Binding-site contacts:
Ligand atom P1 contacts residue GLY104 of chain 1.B at 3.6 Å.
Ligand atom O4 contacts residue LYS30 of chain 1.B at 3.0 Å (salt-bridge).
Ligand atom C3 contacts residue S3P1 of chain 1.F at 3.2 Å.
Ligand atom P1 contacts residue ARG132 of chain 1.B at 3.5 Å.
Ligand atom O4 contacts residue HIS393 of chain 1.B at 3.3 Å.
Ligand atom O5 contacts residue ARG394 of chain 1.B at 2.6 Å (salt-bridge).
Ligand atom C3 contacts residue ARG394 of chain 1.B at 3.4 Å.
Ligand atom O2 contacts residue ARG132 of chain 1.B at 2.9 Å (salt-bridge).
Ligand atom O1 contacts residue GLY104 of chain 1.B at 2.9 Å (h-bond).
Ligand atom C3 contacts residue HIS393 of chain 1.B at 3.7 Å.
Ligand atom C2 contacts residue ASP321 of chain 1.B at 3.6 Å.
Ligand atom N1 contacts residue LYS30 of chain 1.B at 3.5 Å (salt-bridge).
Ligand atom C2 contacts residue GLU349 of chain 1.B at 3.2 Å.
Ligand atom C1 contacts residue ARG132 of chain 1.B at 3.5 Å.
Ligand atom O4 contacts residue GLU349 of chain 1.B at 3.7 Å.
Ligand atom C3 contacts residue ARG352 of chain 1.B at 3.5 Å.
Ligand atom O4 contacts residue S3P1 of chain 1.F at 3.1 Å (h-bond).
Ligand atom P1 contacts residue GLN179 of chain 1.B at 3.9 Å.
Ligand atom C3 contacts residue GLU349 of chain 1.B at 3.6 Å.
Ligand atom O3 contacts residue S3P1 of chain 1.F at 3.4 Å (h-bond).
Ligand atom O3 contacts residue LYS30 of chain 1.B at 2.9 Å (salt-bridge).
Ligand atom O1 contacts residue ASN102 of chain 1.B at 3.1 Å (h-bond).
Ligand atom O1 contacts residue LYS419 of chain 1.B at 3.0 Å (salt-bridge).
Ligand atom O3 contacts residue GLN179 of chain 1.B at 3.8 Å.
Ligand atom N1 contacts residue GLU349 of chain 1.B at 2.9 Å (salt-bridge).
Ligand atom O3 contacts residue THR105 of chain 1.B at 3.8 Å.
Ligand atom O4 contacts residue ASP321 of chain 1.B at 3.4 Å (salt-bridge).
Ligand atom N1 contacts residue S3P1 of chain 1.F at 2.9 Å (h-bond).
Ligand atom C2 contacts residue ARG352 of chain 1.B at 3.4 Å.
Ligand atom C3 contacts residue ASP321 of chain 1.B at 3.1 Å.
Ligand atom C1 contacts residue S3P1 of chain 1.F at 3.5 Å.
Ligand atom C2 contacts residue S3P1 of chain 1.F at 3.0 Å.
Ligand atom O2 contacts residue ARG108 of chain 1.B at 3.9 Å.
Ligand atom C1 contacts residue GLU349 of chain 1.B at 3.5 Å.
Ligand atom O5 contacts residue ARG352 of chain 1.B at 2.8 Å (salt-bridge).
Ligand atom O5 contacts residue ASP321 of chain 1.B at 3.1 Å.
Ligand atom O2 contacts residue GLN179 of chain 1.B at 2.9 Å (h-bond).
Ligand atom O4 contacts residue ARG394 of chain 1.B at 3.1 Å (salt-bridge).
Ligand atom O2 contacts residue GLY104 of chain 1.B at 3.2 Å.
Ligand atom O1 contacts residue ARG132 of chain 1.B at 2.9 Å (salt-bridge).

Sequence of chain 1.B:
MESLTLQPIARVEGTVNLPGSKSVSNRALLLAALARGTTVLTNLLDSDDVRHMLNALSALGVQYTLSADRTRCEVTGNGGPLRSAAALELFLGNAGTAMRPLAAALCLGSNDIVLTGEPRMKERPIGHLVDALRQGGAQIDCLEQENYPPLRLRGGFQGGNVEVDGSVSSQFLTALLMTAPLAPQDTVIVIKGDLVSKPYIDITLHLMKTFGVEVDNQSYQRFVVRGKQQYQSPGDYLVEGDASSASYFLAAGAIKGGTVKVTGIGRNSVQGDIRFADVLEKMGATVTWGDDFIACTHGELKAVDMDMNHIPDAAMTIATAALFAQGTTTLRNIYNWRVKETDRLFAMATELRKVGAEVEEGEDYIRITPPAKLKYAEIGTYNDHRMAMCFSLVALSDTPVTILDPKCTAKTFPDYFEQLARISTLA

A small-molecule ligand and the protein it binds are described below.
Small molecule (SMILES): O=C(O)C[NH2+]CP(=O)(O)O